A small-molecule ligand and the protein it binds are described below.
Small molecule (SMILES): CC(C)(Oc1ccc(CCCN(CCc2c(F)cccc2Cl)C(=O)Nc2cccc(Cl)c2Cl)cc1)C(=O)O

Sequence of chain 1.B:
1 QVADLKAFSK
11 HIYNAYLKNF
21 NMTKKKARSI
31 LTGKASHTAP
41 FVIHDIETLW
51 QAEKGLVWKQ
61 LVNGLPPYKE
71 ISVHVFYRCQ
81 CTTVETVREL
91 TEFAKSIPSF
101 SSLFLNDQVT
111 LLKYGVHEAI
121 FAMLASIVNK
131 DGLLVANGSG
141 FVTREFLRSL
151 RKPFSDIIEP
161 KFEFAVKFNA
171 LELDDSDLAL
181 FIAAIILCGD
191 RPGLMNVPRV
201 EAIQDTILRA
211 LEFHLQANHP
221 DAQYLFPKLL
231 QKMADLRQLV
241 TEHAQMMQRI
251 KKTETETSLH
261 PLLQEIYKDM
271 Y

Binding-site contacts:
Ligand atom C3E contacts residue ARG78 of chain 1.B at 3.3 Å.
Ligand atom C1J contacts residue PHE121 of chain 1.B at 3.5 Å (hydrophobic).
Ligand atom C1H contacts residue THR83 of chain 1.B at 3.6 Å.
Ligand atom CL3D contacts residue LEU147 of chain 1.B at 3.2 Å.
Ligand atom CL3F contacts residue LEU147 of chain 1.B at 3.4 Å.
Ligand atom C1F contacts residue HIS243 of chain 1.B at 3.5 Å.
Ligand atom CL2F contacts residue ILE120 of chain 1.B at 3.3 Å.
Ligand atom C3G contacts residue VAL142 of chain 1.B at 3.5 Å (hydrophobic).
Ligand atom C1A contacts residue HIS243 of chain 1.B at 3.5 Å.
Ligand atom CL3F contacts residue PHE146 of chain 1.B at 3.6 Å.
Ligand atom O1C contacts residue HIS117 of chain 1.B at 2.7 Å (h-bond).
Ligand atom O1C contacts residue TYR267 of chain 1.B at 2.6 Å (h-bond).
Ligand atom O1E contacts residue HIS243 of chain 1.B at 3.2 Å (h-bond).
Ligand atom C1N contacts residue CYS79 of chain 1.B at 3.4 Å (hydrophobic).
Ligand atom N3A contacts residue CYS79 of chain 1.B at 3.3 Å (h-bond).
Ligand atom C2F contacts residue ILE120 of chain 1.B at 3.6 Å (hydrophobic).
Ligand atom C1A contacts residue HIS117 of chain 1.B at 3.0 Å.
Ligand atom F2G contacts residue THR82 of chain 1.B at 2.6 Å.
Ligand atom O1B contacts residue HIS117 of chain 1.B at 2.6 Å (h-bond).
Ligand atom CL2F contacts residue LEU124 of chain 1.B at 3.2 Å.
Ligand atom F2G contacts residue THR86 of chain 1.B at 3.4 Å.
Ligand atom C3F contacts residue VAL142 of chain 1.B at 3.6 Å (hydrophobic).
Ligand atom C2H contacts residue LEU124 of chain 1.B at 3.5 Å (hydrophobic).
Ligand atom CL3F contacts residue VAL142 of chain 1.B at 3.3 Å.
Ligand atom C1X contacts residue MET247 of chain 1.B at 3.3 Å (hydrophobic).
Ligand atom CL3D contacts residue CYS79 of chain 1.B at 3.4 Å.
Ligand atom O2A contacts residue LEU133 of chain 1.B at 3.6 Å.
Ligand atom O1E contacts residue MET247 of chain 1.B at 3.1 Å.
Ligand atom C1Y contacts residue GLN80 of chain 1.B at 3.4 Å.
Ligand atom C2G contacts residue THR86 of chain 1.B at 3.5 Å.
Ligand atom O1C contacts residue HIS243 of chain 1.B at 2.4 Å (h-bond).
Ligand atom C1Y contacts residue THR83 of chain 1.B at 3.6 Å.
Ligand atom C2A contacts residue LEU133 of chain 1.B at 3.6 Å (hydrophobic).
Ligand atom C2H contacts residue ILE120 of chain 1.B at 3.6 Å (hydrophobic).
Ligand atom O1B contacts residue THR83 of chain 1.B at 3.3 Å.
Ligand atom C3C contacts residue ARG78 of chain 1.B at 3.5 Å.
Ligand atom CL3F contacts residue VAL75 of chain 1.B at 3.3 Å.
Ligand atom O1B contacts residue LEU263 of chain 1.B at 3.5 Å.
Ligand atom C1A contacts residue TYR267 of chain 1.B at 3.5 Å (hydrophobic).
Ligand atom C1D contacts residue MET247 of chain 1.B at 3.6 Å (hydrophobic).